Sequence of chain 1.A:
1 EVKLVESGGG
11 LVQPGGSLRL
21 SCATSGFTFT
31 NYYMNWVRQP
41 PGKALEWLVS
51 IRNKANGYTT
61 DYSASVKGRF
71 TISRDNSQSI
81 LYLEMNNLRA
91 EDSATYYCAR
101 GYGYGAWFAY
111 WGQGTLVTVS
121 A

Binding-site contacts:
Ligand atom CAT contacts residue GLY101 of chain 1.A at 3.9 Å.
Ligand atom CAC contacts residue TYR33 of chain 1.A at 3.6 Å (hydrophobic).
Ligand atom OAS contacts residue GLY101 of chain 1.A at 3.7 Å.
Ligand atom NAG contacts residue GLY103 of chain 1.A at 3.4 Å.
Ligand atom NAG contacts residue ASN31 of chain 1.A at 3.6 Å (h-bond).
Ligand atom CAC contacts residue ALA106 of chain 1.A at 3.4 Å (hydrophobic).
Ligand atom CAR contacts residue GLY105 of chain 1.A at 4.1 Å.
Ligand atom OAL contacts residue TYR32 of chain 1.A at 3.6 Å (h-bond).
Ligand atom CAE contacts residue TYR33 of chain 1.A at 4.1 Å (hydrophobic).
Ligand atom CAN contacts residue TYR102 of chain 1.A at 3.7 Å (hydrophobic).
Ligand atom CAJ contacts residue TYR32 of chain 1.A at 3.8 Å (hydrophobic).
Ligand atom CAE contacts residue GLY103 of chain 1.A at 3.8 Å.
Ligand atom CAB contacts residue TRP107 of chain 1.A at 3.3 Å (hydrophobic).
Ligand atom CAI contacts residue ASN31 of chain 1.A at 3.9 Å.
Ligand atom NAD contacts residue TYR102 of chain 1.A at 3.6 Å (h-bond).
Ligand atom OAU contacts residue TYR33 of chain 1.A at 2.6 Å (h-bond).
Ligand atom CAF contacts residue GLY103 of chain 1.A at 4.1 Å.
Ligand atom CAQ contacts residue TYR37 of chain 1.B at 3.4 Å (hydrophobic).
Ligand atom OAU contacts residue ASN31 of chain 1.A at 4.1 Å.
Ligand atom CAE contacts residue TYR102 of chain 1.A at 3.8 Å (hydrophobic).
Ligand atom CAO contacts residue TYR102 of chain 1.A at 3.5 Å (hydrophobic).
Ligand atom OAP contacts residue GLY103 of chain 1.A at 3.4 Å.
Ligand atom CAM contacts residue TRP107 of chain 1.A at 3.7 Å (hydrophobic).
Ligand atom OAS contacts residue TYR33 of chain 1.A at 3.2 Å.
Ligand atom OAS contacts residue TYR102 of chain 1.A at 3.7 Å.
Ligand atom CAN contacts residue TYR33 of chain 1.A at 3.8 Å (hydrophobic).
Ligand atom NAD contacts residue TYR33 of chain 1.A at 3.8 Å.
Ligand atom CAF contacts residue ASN31 of chain 1.A at 3.3 Å.
Ligand atom OAU contacts residue TYR102 of chain 1.A at 4.1 Å.
Ligand atom CAH contacts residue ASN31 of chain 1.A at 3.2 Å.
Ligand atom CAM contacts residue TYR37 of chain 1.B at 3.4 Å (hydrophobic).
Ligand atom CAB contacts residue ALA106 of chain 1.A at 3.9 Å (hydrophobic).
Ligand atom CAQ contacts residue GLY105 of chain 1.A at 4.0 Å.
Ligand atom OAU contacts residue TYR32 of chain 1.A at 3.0 Å.
Ligand atom CAF contacts residue ASN53 of chain 1.A at 3.5 Å.
Ligand atom CAT contacts residue TYR33 of chain 1.A at 3.4 Å (hydrophobic).
Ligand atom NAD contacts residue GLY103 of chain 1.A at 4.0 Å.
Ligand atom CAO contacts residue TYR33 of chain 1.A at 3.5 Å (hydrophobic).
Ligand atom OAU contacts residue GLY101 of chain 1.A at 3.6 Å.
Ligand atom CAT contacts residue TYR102 of chain 1.A at 3.8 Å (hydrophobic).

The small molecule below binds the protein below.
Small molecule (SMILES): O=C(O)CCCNC=C1N=C(c2ccccc2)OC1=O

Sequence of chain 1.B:
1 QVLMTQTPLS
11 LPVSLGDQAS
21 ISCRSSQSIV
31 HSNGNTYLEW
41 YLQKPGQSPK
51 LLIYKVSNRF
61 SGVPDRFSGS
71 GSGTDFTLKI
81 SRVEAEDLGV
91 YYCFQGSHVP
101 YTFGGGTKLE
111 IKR